Binding-site contacts:
Ligand atom CD1 contacts residue PHE38 of chain 2.B at 3.6 Å (hydrophobic).
Ligand atom CB contacts residue MET16 of chain 2.B at 4.0 Å (hydrophobic).
Ligand atom CD2 contacts residue SER39 of chain 2.B at 4.1 Å.
Ligand atom O contacts residue THR15 of chain 2.B at 3.5 Å.
Ligand atom CD2 contacts residue THR40 of chain 2.B at 3.3 Å.
Ligand atom CD1 contacts residue VAL48 of chain 2.B at 3.8 Å (hydrophobic).
Ligand atom CB contacts residue PHE38 of chain 2.B at 3.1 Å (hydrophobic).
Ligand atom C contacts residue PHE38 of chain 2.B at 3.8 Å (hydrophobic).
Ligand atom CD1 contacts residue MET16 of chain 2.B at 3.2 Å (hydrophobic).
Ligand atom O contacts residue SER39 of chain 2.B at 3.9 Å.
Ligand atom CA contacts residue GLN45 of chain 2.B at 3.6 Å.
Ligand atom CG contacts residue PHE38 of chain 2.B at 3.6 Å (hydrophobic).
Ligand atom CA contacts residue PHE38 of chain 2.B at 4.1 Å (hydrophobic).
Ligand atom CB contacts residue THR40 of chain 2.B at 3.6 Å.
Ligand atom CG contacts residue THR40 of chain 2.B at 3.8 Å.
Ligand atom CD2 contacts residue ILE13 of chain 2.B at 3.9 Å (hydrophobic).
Ligand atom O contacts residue ALA47 of chain 2.B at 4.0 Å.
Ligand atom CB contacts residue ALA41 of chain 2.B at 3.9 Å (hydrophobic).
Ligand atom O contacts residue GLN45 of chain 2.B at 3.0 Å (h-bond).
Ligand atom CB contacts residue VAL48 of chain 2.B at 3.6 Å (hydrophobic).
Ligand atom O contacts residue THR40 of chain 2.B at 3.6 Å.
Ligand atom CG contacts residue MET16 of chain 2.B at 3.9 Å (hydrophobic).
Ligand atom CD1 contacts residue ILE50 of chain 2.B at 4.1 Å (hydrophobic).
Ligand atom CD2 contacts residue THR15 of chain 2.B at 3.9 Å.
Ligand atom O contacts residue SER39 of chain 2.B at 3.3 Å (h-bond).
Ligand atom C contacts residue GLN45 of chain 2.B at 3.5 Å.
Ligand atom O contacts residue VAL48 of chain 2.B at 3.4 Å.
Ligand atom CB contacts residue SER39 of chain 2.B at 3.4 Å.
Ligand atom O contacts residue PHE38 of chain 2.B at 3.2 Å.
Ligand atom CA contacts residue SER39 of chain 2.B at 3.5 Å.
Ligand atom CD2 contacts residue PHE38 of chain 2.B at 3.6 Å (hydrophobic).
Ligand atom O contacts residue SER49 of chain 2.B at 3.2 Å (h-bond).
Ligand atom O contacts residue MET16 of chain 2.B at 2.9 Å (h-bond).
Ligand atom C contacts residue MET16 of chain 2.B at 4.0 Å (hydrophobic).
Ligand atom CG contacts residue SER39 of chain 2.B at 3.1 Å.
Ligand atom CD1 contacts residue SER39 of chain 2.B at 3.7 Å.
Ligand atom CD2 contacts residue ALA41 of chain 2.B at 3.3 Å (hydrophobic).
Ligand atom O contacts residue ALA41 of chain 2.B at 3.4 Å (h-bond).
Ligand atom N contacts residue SER39 of chain 2.B at 2.7 Å (h-bond).
Ligand atom C contacts residue SER39 of chain 2.B at 3.6 Å.

The protein below binds the small molecule below.
Small molecule (SMILES): CC(C)C[C@@H](C=O)NC(=O)[C@H](CC(C)C)NC(=O)[C@H](CC(C)C)NC(=O)[C@H](C)N

Sequence of chain 2.B:
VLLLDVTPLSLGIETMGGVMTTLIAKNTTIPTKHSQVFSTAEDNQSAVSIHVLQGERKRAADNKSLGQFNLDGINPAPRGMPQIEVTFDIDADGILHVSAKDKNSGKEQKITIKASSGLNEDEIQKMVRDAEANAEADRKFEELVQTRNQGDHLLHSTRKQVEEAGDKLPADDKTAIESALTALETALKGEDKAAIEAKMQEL